A small-molecule ligand and the protein it binds are described below.
Small molecule (SMILES): CC(=O)N[C@@H]1[C@@H](O)[C@H](O)[C@@H](CO)O[C@H]1O

Binding-site contacts:
Ligand atom O5 contacts residue ASN616 of chain 1.C at 2.3 Å (h-bond).
Ligand atom C8 contacts residue ASN616 of chain 1.C at 4.5 Å.
Ligand atom C5 contacts residue THR618 of chain 1.C at 4.3 Å.
Ligand atom O7 contacts residue ASN616 of chain 1.C at 2.8 Å (h-bond).
Ligand atom C6 contacts residue THR618 of chain 1.C at 4.3 Å.
Ligand atom C2 contacts residue ASN616 of chain 1.C at 2.5 Å.
Ligand atom C3 contacts residue ASN616 of chain 1.C at 3.8 Å.
Ligand atom C1 contacts residue THR618 of chain 1.C at 4.4 Å.
Ligand atom C1 contacts residue ASN616 of chain 1.C at 1.4 Å.
Ligand atom C4 contacts residue ASN616 of chain 1.C at 4.2 Å.
Ligand atom C5 contacts residue ASN616 of chain 1.C at 3.7 Å.
Ligand atom O5 contacts residue THR618 of chain 1.C at 3.8 Å.
Ligand atom N2 contacts residue ASN616 of chain 1.C at 3.0 Å (h-bond).
Ligand atom C7 contacts residue ASN616 of chain 1.C at 3.1 Å.

Sequence of chain 1.C:
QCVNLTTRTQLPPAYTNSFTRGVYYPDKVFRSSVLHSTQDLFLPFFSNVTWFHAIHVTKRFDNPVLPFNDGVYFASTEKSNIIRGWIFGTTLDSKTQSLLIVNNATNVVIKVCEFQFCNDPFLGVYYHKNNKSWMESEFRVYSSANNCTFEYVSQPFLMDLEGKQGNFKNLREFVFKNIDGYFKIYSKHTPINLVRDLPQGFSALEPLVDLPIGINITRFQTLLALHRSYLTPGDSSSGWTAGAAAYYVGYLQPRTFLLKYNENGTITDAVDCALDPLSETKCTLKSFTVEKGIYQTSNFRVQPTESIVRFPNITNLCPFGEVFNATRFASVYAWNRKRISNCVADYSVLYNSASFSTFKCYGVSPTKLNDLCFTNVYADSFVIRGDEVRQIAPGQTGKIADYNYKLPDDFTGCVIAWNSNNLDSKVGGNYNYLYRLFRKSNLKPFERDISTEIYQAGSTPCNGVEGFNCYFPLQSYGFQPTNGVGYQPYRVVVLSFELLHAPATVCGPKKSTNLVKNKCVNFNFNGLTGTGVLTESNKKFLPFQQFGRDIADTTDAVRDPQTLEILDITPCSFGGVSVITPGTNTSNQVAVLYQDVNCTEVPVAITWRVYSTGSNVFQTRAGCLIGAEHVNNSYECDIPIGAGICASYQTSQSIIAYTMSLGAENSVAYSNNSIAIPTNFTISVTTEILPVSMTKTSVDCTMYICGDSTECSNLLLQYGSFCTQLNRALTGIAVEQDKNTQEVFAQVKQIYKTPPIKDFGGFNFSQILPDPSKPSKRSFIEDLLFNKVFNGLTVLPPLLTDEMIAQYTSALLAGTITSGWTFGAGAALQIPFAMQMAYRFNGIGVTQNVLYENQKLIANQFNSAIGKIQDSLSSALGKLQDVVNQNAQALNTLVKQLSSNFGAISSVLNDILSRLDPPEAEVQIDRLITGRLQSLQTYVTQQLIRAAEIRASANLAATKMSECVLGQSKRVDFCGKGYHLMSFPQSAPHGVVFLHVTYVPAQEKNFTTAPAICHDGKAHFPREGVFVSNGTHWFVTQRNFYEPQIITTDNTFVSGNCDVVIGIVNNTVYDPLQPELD